Binding-site contacts:
Ligand atom CLA contacts residue GLN33 of chain 1.B at 3.6 Å.
Ligand atom CAN contacts residue GLN30 of chain 1.B at 3.2 Å.
Ligand atom CAZ contacts residue LYS37 of chain 1.B at 3.8 Å.
Ligand atom OAB contacts residue GLN30 of chain 1.B at 2.5 Å (h-bond).
Ligand atom CAH contacts residue ASP91 of chain 1.B at 3.1 Å.
Ligand atom CAI contacts residue LYS37 of chain 1.B at 3.7 Å.
Ligand atom NBG contacts residue GLN33 of chain 1.B at 3.6 Å.
Ligand atom CAM contacts residue ILE84 of chain 1.B at 3.9 Å (hydrophobic).
Ligand atom CAV contacts residue GLN33 of chain 1.B at 3.9 Å.
Ligand atom CAY contacts residue GLN33 of chain 1.B at 3.5 Å.
Ligand atom OAB contacts residue ILE84 of chain 1.B at 3.1 Å.
Ligand atom CAP contacts residue LYS37 of chain 1.B at 3.9 Å.
Ligand atom CBB contacts residue ILE84 of chain 1.B at 3.9 Å (hydrophobic).
Ligand atom CAL contacts residue ILE86 of chain 1.B at 4.0 Å (hydrophobic).
Ligand atom CAJ contacts residue PRO93 of chain 1.B at 3.8 Å (hydrophobic).
Ligand atom CAW contacts residue GLN33 of chain 1.B at 3.5 Å.
Ligand atom CAU contacts residue ALA10 of chain 1.B at 3.6 Å (hydrophobic).
Ligand atom CAU contacts residue LYS40 of chain 1.B at 3.9 Å.
Ligand atom CBA contacts residue ILE84 of chain 1.B at 4.0 Å (hydrophobic).
Ligand atom CAJ contacts residue PHE117 of chain 1.B at 4.0 Å (hydrophobic).
Ligand atom CAJ contacts residue ASP91 of chain 1.B at 3.8 Å.
Ligand atom CAM contacts residue LYS37 of chain 1.B at 4.0 Å.
Ligand atom CAJ contacts residue GLN30 of chain 1.B at 4.1 Å.
Ligand atom OAD contacts residue LYS40 of chain 1.B at 2.8 Å (salt-bridge).
Ligand atom CAP contacts residue GLN33 of chain 1.B at 3.7 Å.
Ligand atom CL2 contacts residue ILE84 of chain 1.B at 3.6 Å.
Ligand atom CAV contacts residue GLN30 of chain 1.B at 3.5 Å.
Ligand atom CAR contacts residue GLN33 of chain 1.B at 3.8 Å.
Ligand atom CBF contacts residue GLN33 of chain 1.B at 3.6 Å.
Ligand atom CAX contacts residue GLN33 of chain 1.B at 3.6 Å.
Ligand atom OAE contacts residue GLN33 of chain 1.B at 4.1 Å.
Ligand atom CAT contacts residue LYS37 of chain 1.B at 3.9 Å.
Ligand atom OAA contacts residue ALA10 of chain 1.B at 3.5 Å.
Ligand atom OAD contacts residue ALA10 of chain 1.B at 4.1 Å.
Ligand atom CAL contacts residue ASP91 of chain 1.B at 4.1 Å.
Ligand atom CLA contacts residue GLN30 of chain 1.B at 3.8 Å.
Ligand atom CAI contacts residue ILE84 of chain 1.B at 4.0 Å (hydrophobic).
Ligand atom CAQ contacts residue LYS37 of chain 1.B at 3.8 Å.
Ligand atom CBD contacts residue GLN30 of chain 1.B at 4.0 Å.
Ligand atom CLA contacts residue VAL34 of chain 1.B at 3.7 Å.

The protein below binds the small molecule below.
Small molecule (SMILES): O=C(O)Cc1ccc(N2C(=O)C(O)=C(C(=O)c3ccccc3Cl)[C@@H]2c2ccccc2Cl)cc1

Sequence of chain 1.B:
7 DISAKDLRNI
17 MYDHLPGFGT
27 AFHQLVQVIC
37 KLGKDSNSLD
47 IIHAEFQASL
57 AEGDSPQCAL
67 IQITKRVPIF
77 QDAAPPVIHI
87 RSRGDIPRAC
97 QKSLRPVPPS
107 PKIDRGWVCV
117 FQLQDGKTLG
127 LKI